Sequence of chain 1.G:
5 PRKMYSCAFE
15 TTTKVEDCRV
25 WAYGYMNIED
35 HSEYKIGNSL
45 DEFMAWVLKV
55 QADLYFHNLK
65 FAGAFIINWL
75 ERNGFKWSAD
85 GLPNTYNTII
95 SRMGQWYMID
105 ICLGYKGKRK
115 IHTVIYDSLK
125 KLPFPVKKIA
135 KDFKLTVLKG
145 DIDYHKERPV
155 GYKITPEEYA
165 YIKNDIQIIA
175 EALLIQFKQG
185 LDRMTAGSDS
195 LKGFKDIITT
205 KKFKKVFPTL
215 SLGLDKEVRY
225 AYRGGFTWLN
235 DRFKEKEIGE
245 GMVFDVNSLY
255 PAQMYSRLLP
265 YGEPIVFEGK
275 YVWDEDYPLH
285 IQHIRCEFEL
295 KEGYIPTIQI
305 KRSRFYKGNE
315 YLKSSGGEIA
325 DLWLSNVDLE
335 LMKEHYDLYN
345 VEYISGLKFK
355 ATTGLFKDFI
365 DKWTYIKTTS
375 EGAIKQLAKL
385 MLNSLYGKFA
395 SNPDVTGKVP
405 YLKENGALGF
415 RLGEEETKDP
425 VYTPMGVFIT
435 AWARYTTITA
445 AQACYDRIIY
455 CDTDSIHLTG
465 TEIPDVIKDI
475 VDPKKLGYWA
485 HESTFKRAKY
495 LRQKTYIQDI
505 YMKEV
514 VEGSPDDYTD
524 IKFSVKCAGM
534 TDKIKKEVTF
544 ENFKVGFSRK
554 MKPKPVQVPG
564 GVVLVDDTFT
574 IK

Binding-site contacts:
Ligand atom PA contacts residue LYS383 of chain 1.G at 3.7 Å.
Ligand atom O3' contacts residue LEU253 of chain 1.G at 3.5 Å (h-bond).
Ligand atom PG contacts residue SER252 of chain 1.G at 3.7 Å.
Ligand atom O3' contacts residue ASN387 of chain 1.G at 3.4 Å (h-bond).
Ligand atom C2' contacts residue TYR254 of chain 1.G at 3.6 Å (hydrophobic).
Ligand atom C2' contacts residue ASN387 of chain 1.G at 3.6 Å.
Ligand atom PB contacts residue MN1 of chain 1.R at 3.1 Å.
Ligand atom O1B contacts residue ASN387 of chain 1.G at 3.3 Å (h-bond).
Ligand atom N2 contacts residue TYR390 of chain 1.G at 3.5 Å.
Ligand atom O2B contacts residue VAL250 of chain 1.G at 2.9 Å (h-bond).
Ligand atom O1B contacts residue SER252 of chain 1.G at 3.2 Å.
Ligand atom C5' contacts residue ASP458 of chain 1.G at 3.5 Å.
Ligand atom PA contacts residue MG1 of chain 1.S at 3.4 Å.
Ligand atom O2B contacts residue LEU253 of chain 1.G at 3.3 Å (h-bond).
Ligand atom O3B contacts residue MN1 of chain 1.R at 3.6 Å.
Ligand atom PG contacts residue MN1 of chain 1.R at 3.4 Å.
Ligand atom O3G contacts residue MN1 of chain 1.R at 2.0 Å.
Ligand atom O2B contacts residue ASP458 of chain 1.G at 2.7 Å (salt-bridge).
Ligand atom O3B contacts residue SER252 of chain 1.G at 3.1 Å (h-bond).
Ligand atom O2A contacts residue MN1 of chain 1.R at 2.0 Å.
Ligand atom O3' contacts residue TYR254 of chain 1.G at 3.2 Å (h-bond).
Ligand atom O3A contacts residue MN1 of chain 1.R at 3.5 Å.
Ligand atom O1G contacts residue LYS383 of chain 1.G at 2.7 Å (salt-bridge).
Ligand atom O2A contacts residue MG1 of chain 1.S at 2.3 Å.
Ligand atom O2B contacts residue SER252 of chain 1.G at 3.3 Å (h-bond).
Ligand atom PA contacts residue MN1 of chain 1.R at 3.3 Å.
Ligand atom PB contacts residue SER252 of chain 1.G at 3.5 Å.
Ligand atom O3G contacts residue VAL250 of chain 1.G at 2.9 Å (h-bond).
Ligand atom C3' contacts residue ASN387 of chain 1.G at 3.7 Å.
Ligand atom O2B contacts residue MN1 of chain 1.R at 1.9 Å.
Ligand atom O3A contacts residue LYS383 of chain 1.G at 3.1 Å (salt-bridge).
Ligand atom O3G contacts residue ASP249 of chain 1.G at 2.8 Å (salt-bridge).
Ligand atom O1A contacts residue LYS383 of chain 1.G at 3.0 Å (salt-bridge).
Ligand atom O2G contacts residue ASN251 of chain 1.G at 3.5 Å.
Ligand atom O2G contacts residue SER252 of chain 1.G at 3.3 Å (h-bond).
Ligand atom O3' contacts residue PRO255 of chain 1.G at 3.8 Å.
Ligand atom N2 contacts residue ASN387 of chain 1.G at 3.3 Å (h-bond).
Ligand atom O2A contacts residue ASP458 of chain 1.G at 2.6 Å (salt-bridge).
Ligand atom O2G contacts residue LYS371 of chain 1.G at 2.8 Å (salt-bridge).
Ligand atom O2A contacts residue ASP249 of chain 1.G at 2.9 Å (salt-bridge).

This protein binds this small molecule.
Small molecule (SMILES): Nc1nc2c(ncn2[C@H]2C[C@H](O)[C@@H](CO[P](=O)(O)O[P](=O)(O)OP(=O)(O)O)O2)c(=O)[nH]1